Sequence of chain 1.A:
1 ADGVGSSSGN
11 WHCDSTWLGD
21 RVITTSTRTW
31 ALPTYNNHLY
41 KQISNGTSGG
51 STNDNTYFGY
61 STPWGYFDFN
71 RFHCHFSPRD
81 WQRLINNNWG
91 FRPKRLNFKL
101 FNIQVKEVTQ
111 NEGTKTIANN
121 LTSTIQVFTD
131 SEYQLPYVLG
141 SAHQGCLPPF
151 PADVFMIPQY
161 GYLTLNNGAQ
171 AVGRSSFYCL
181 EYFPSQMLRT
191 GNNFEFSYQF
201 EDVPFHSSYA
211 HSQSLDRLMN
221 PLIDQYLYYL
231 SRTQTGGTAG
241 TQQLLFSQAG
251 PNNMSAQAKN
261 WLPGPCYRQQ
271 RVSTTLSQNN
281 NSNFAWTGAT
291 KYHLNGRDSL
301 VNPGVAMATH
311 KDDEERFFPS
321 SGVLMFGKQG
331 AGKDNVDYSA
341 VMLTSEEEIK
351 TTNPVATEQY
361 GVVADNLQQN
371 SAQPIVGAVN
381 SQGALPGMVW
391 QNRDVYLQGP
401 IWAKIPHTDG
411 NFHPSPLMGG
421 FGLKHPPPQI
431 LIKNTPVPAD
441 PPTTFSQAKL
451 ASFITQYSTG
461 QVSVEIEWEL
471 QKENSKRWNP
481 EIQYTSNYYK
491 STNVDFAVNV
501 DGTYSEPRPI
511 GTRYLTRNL

Sequence of chain 1.G:
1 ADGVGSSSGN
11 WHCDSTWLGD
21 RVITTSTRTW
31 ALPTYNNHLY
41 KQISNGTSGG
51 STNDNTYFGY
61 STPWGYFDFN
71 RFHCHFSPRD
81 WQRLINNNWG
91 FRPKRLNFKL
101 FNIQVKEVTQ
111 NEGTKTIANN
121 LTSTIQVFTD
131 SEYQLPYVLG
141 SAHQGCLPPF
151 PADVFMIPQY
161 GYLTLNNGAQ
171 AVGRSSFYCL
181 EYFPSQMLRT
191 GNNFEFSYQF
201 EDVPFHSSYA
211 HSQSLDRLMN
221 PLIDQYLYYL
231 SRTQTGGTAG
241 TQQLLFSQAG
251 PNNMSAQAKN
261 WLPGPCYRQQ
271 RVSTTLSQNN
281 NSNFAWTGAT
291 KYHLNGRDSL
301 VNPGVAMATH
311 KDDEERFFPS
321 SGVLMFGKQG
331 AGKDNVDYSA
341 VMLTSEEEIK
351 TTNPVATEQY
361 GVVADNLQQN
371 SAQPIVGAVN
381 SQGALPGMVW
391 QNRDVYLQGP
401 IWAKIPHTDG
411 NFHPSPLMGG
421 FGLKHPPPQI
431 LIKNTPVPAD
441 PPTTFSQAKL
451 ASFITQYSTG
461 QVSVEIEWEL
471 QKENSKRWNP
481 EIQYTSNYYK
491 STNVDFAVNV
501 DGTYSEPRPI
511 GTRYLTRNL

This protein binds this small molecule.
Small molecule (SMILES): Nc1ncnc2c1ncn2[C@H]1C[C@H](O)[C@@H](COP(=O)(O)O)O1

Binding-site contacts:
Ligand atom OP1 contacts residue ASN411 of chain 1.G at 3.6 Å.
Ligand atom P contacts residue DC1 of chain 1.IB at 1.6 Å.
Ligand atom C2' contacts residue PRO414 of chain 1.A at 3.5 Å (hydrophobic).
Ligand atom C3' contacts residue HIS413 of chain 1.A at 3.6 Å.
Ligand atom C4 contacts residue PRO204 of chain 1.A at 4.0 Å (hydrophobic).
Ligand atom C2 contacts residue ILE405 of chain 1.A at 4.1 Å (hydrophobic).
Ligand atom O5' contacts residue DC1 of chain 1.IB at 2.5 Å (h-bond).
Ligand atom N6 contacts residue PHE421 of chain 1.A at 4.1 Å.
Ligand atom O3' contacts residue HIS413 of chain 1.A at 4.1 Å.
Ligand atom C5' contacts residue HIS413 of chain 1.A at 3.7 Å.
Ligand atom C6 contacts residue PRO414 of chain 1.A at 3.5 Å (hydrophobic).
Ligand atom N1 contacts residue GLY422 of chain 1.A at 3.0 Å (h-bond).
Ligand atom N6 contacts residue GLY422 of chain 1.A at 3.1 Å (h-bond).
Ligand atom N6 contacts residue PRO416 of chain 1.A at 3.9 Å.
Ligand atom N6 contacts residue SER415 of chain 1.A at 3.4 Å.
Ligand atom N7 contacts residue HIS413 of chain 1.A at 4.0 Å.
Ligand atom C8 contacts residue PRO204 of chain 1.A at 4.1 Å (hydrophobic).
Ligand atom C5' contacts residue DC1 of chain 1.IB at 3.9 Å.
Ligand atom O5' contacts residue ASP409 of chain 1.G at 3.6 Å.
Ligand atom N9 contacts residue PRO204 of chain 1.A at 4.2 Å.
Ligand atom N1 contacts residue PRO414 of chain 1.A at 3.5 Å (h-bond).
Ligand atom N6 contacts residue PRO414 of chain 1.A at 3.7 Å.
Ligand atom OP2 contacts residue DC1 of chain 1.IB at 2.5 Å (h-bond).
Ligand atom C6 contacts residue SER415 of chain 1.A at 4.0 Å.
Ligand atom N7 contacts residue PRO204 of chain 1.A at 4.0 Å.
Ligand atom N3 contacts residue PRO414 of chain 1.A at 3.9 Å.
Ligand atom OP1 contacts residue DC1 of chain 1.IB at 2.5 Å (h-bond).
Ligand atom O4' contacts residue DC1 of chain 1.IB at 3.3 Å.
Ligand atom C5' contacts residue ASP409 of chain 1.G at 4.0 Å.
Ligand atom C1' contacts residue DC1 of chain 1.IB at 3.8 Å.
Ligand atom C5 contacts residue PRO414 of chain 1.A at 4.1 Å (hydrophobic).
Ligand atom N1 contacts residue VAL203 of chain 1.A at 4.0 Å.
Ligand atom C8 contacts residue HIS413 of chain 1.A at 3.6 Å.
Ligand atom C6 contacts residue GLY422 of chain 1.A at 3.8 Å.
Ligand atom N7 contacts residue SER415 of chain 1.A at 3.8 Å.
Ligand atom C2 contacts residue GLY422 of chain 1.A at 3.5 Å.
Ligand atom C2 contacts residue PRO414 of chain 1.A at 4.1 Å (hydrophobic).
Ligand atom N6 contacts residue GLY420 of chain 1.A at 4.2 Å.
Ligand atom C4' contacts residue DC1 of chain 1.IB at 4.1 Å.
Ligand atom C5 contacts residue PRO204 of chain 1.A at 3.9 Å (hydrophobic).